Binding-site contacts:
Ligand atom C15 contacts residue PRO179 of chain 1.D at 3.9 Å (hydrophobic).
Ligand atom C15 contacts residue LYS180 of chain 1.D at 4.1 Å.
Ligand atom S13 contacts residue LEU212 of chain 1.D at 4.5 Å.
Ligand atom C14 contacts residue LEU212 of chain 1.D at 4.2 Å (hydrophobic).
Ligand atom C14 contacts residue PRO179 of chain 1.D at 4.2 Å (hydrophobic).
Ligand atom S13 contacts residue LYS183 of chain 1.D at 3.6 Å.
Ligand atom C14 contacts residue VAL216 of chain 1.D at 3.5 Å (hydrophobic).
Ligand atom C06 contacts residue LYS183 of chain 1.D at 4.2 Å.
Ligand atom C15 contacts residue LYS183 of chain 1.D at 3.9 Å.

A protein and the small-molecule ligand that binds it are described below.
Small molecule (SMILES): CC1(C)S[C@H]2CS[C@H](CS)N2[C@@H]1C(=O)O

Sequence of chain 1.D:
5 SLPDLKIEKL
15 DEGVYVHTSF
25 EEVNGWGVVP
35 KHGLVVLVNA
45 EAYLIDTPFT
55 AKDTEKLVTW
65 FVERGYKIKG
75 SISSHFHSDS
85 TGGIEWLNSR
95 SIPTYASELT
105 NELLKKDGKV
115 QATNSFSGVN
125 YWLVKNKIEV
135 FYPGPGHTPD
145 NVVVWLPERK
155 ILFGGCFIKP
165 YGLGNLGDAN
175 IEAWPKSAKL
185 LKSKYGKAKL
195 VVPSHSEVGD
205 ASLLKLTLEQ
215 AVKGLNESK